Sequence of chain 1.A:
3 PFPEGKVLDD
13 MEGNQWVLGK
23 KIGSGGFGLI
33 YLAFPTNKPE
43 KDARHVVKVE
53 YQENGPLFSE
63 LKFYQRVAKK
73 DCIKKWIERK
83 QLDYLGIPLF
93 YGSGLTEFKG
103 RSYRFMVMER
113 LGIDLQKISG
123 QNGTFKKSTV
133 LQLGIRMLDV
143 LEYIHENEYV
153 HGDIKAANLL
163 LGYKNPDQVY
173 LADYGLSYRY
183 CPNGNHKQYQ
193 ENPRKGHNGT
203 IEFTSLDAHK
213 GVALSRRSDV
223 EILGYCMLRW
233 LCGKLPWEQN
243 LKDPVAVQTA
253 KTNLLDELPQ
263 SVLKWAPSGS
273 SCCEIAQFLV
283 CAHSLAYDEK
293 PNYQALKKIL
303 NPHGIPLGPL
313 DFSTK

This protein binds this small molecule.
Small molecule (SMILES): CC(C)CCN1c2nc(Nc3cc(F)c(O)c(F)c3)ncc2N(C)C(=O)[C@@H]1C

Binding-site contacts:
Ligand atom F contacts residue TYR66 of chain 1.A at 3.4 Å.
Ligand atom C5 contacts residue LEU113 of chain 1.A at 3.7 Å (hydrophobic).
Ligand atom C10 contacts residue ALA159 of chain 1.A at 3.7 Å (hydrophobic).
Ligand atom N3 contacts residue LEU162 of chain 1.A at 3.8 Å.
Ligand atom O1 contacts residue GLU62 of chain 1.A at 3.8 Å.
Ligand atom C15 contacts residue LYS50 of chain 1.A at 3.9 Å.
Ligand atom C3 contacts residue ILE24 of chain 1.A at 3.8 Å (hydrophobic).
Ligand atom O1 contacts residue ALA174 of chain 1.A at 3.0 Å (h-bond).
Ligand atom C4 contacts residue LEU113 of chain 1.A at 3.3 Å (hydrophobic).
Ligand atom F contacts residue PRO90 of chain 1.A at 3.2 Å.
Ligand atom F contacts residue MET110 of chain 1.A at 3.2 Å.
Ligand atom F1 contacts residue ILE32 of chain 1.A at 3.4 Å.
Ligand atom N contacts residue LEU162 of chain 1.A at 3.8 Å.
Ligand atom C12 contacts residue VAL48 of chain 1.A at 3.6 Å (hydrophobic).
Ligand atom C7 contacts residue ILE32 of chain 1.A at 3.9 Å (hydrophobic).
Ligand atom C17 contacts residue GLU111 of chain 1.A at 3.4 Å.
Ligand atom F1 contacts residue LYS50 of chain 1.A at 3.1 Å.
Ligand atom C13 contacts residue VAL48 of chain 1.A at 3.7 Å (hydrophobic).
Ligand atom N4 contacts residue GLU111 of chain 1.A at 3.1 Å (salt-bridge).
Ligand atom O1 contacts residue LYS50 of chain 1.A at 3.0 Å (salt-bridge).
Ligand atom C12 contacts residue GLU111 of chain 1.A at 3.6 Å.
Ligand atom C15 contacts residue ALA174 of chain 1.A at 3.2 Å (hydrophobic).
Ligand atom C18 contacts residue ILE24 of chain 1.A at 3.9 Å (hydrophobic).
Ligand atom C17 contacts residue LEU113 of chain 1.A at 3.8 Å (hydrophobic).
Ligand atom N1 contacts residue LEU113 of chain 1.A at 2.7 Å (h-bond).
Ligand atom C3 contacts residue LEU162 of chain 1.A at 3.6 Å (hydrophobic).
Ligand atom C10 contacts residue ASN160 of chain 1.A at 3.7 Å.
Ligand atom N1 contacts residue ARG112 of chain 1.A at 3.7 Å.
Ligand atom N contacts residue ILE24 of chain 1.A at 3.8 Å.
Ligand atom C18 contacts residue GLY114 of chain 1.A at 3.7 Å.
Ligand atom C11 contacts residue GLY27 of chain 1.A at 3.4 Å.
Ligand atom C16 contacts residue MET110 of chain 1.A at 3.6 Å (hydrophobic).
Ligand atom F contacts residue ALA174 of chain 1.A at 3.6 Å.
Ligand atom C6 contacts residue LEU162 of chain 1.A at 3.6 Å (hydrophobic).
Ligand atom C17 contacts residue MET110 of chain 1.A at 3.6 Å (hydrophobic).
Ligand atom C16 contacts residue ALA174 of chain 1.A at 3.5 Å (hydrophobic).
Ligand atom C14 contacts residue ALA174 of chain 1.A at 3.9 Å (hydrophobic).
Ligand atom C15 contacts residue MET110 of chain 1.A at 3.8 Å (hydrophobic).
Ligand atom N4 contacts residue VAL48 of chain 1.A at 3.3 Å.
Ligand atom C contacts residue ILE24 of chain 1.A at 3.9 Å (hydrophobic).